The protein below binds the small molecule below.
Small molecule (SMILES): NCCCC(=O)O

Sequence of chain 1.B:
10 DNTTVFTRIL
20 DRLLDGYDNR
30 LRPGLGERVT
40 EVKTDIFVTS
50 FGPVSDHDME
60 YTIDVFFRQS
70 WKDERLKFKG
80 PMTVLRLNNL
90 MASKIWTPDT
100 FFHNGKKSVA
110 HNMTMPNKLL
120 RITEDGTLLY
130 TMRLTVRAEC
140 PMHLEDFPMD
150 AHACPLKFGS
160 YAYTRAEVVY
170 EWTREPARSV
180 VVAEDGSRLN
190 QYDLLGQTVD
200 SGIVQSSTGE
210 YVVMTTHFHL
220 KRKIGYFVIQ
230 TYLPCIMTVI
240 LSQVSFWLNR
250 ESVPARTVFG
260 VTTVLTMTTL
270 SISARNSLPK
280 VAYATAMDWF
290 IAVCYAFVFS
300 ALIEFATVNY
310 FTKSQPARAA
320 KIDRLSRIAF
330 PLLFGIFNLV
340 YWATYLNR

Sequence of chain 1.A:
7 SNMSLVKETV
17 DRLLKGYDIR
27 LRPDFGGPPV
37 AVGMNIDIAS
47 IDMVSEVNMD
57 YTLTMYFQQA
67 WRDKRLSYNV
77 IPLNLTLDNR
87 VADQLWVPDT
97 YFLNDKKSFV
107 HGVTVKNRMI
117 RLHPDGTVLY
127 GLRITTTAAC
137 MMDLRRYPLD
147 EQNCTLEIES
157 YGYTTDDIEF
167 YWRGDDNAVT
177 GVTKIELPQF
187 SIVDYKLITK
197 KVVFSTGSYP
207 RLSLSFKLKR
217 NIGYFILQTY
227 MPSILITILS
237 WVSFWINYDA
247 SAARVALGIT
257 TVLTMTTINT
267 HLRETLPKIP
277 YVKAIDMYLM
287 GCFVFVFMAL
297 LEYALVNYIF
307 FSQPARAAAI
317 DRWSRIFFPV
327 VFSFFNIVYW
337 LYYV

Binding-site contacts:
Ligand atom O contacts residue ARG67 of chain 1.B at 3.2 Å (salt-bridge).
Ligand atom OXT contacts residue TYR205 of chain 1.A at 4.3 Å.
Ligand atom C contacts residue THR130 of chain 1.B at 3.6 Å.
Ligand atom CD contacts residue TYR97 of chain 1.A at 4.2 Å (hydrophobic).
Ligand atom N contacts residue SER156 of chain 1.A at 3.6 Å.
Ligand atom CB contacts residue TYR205 of chain 1.A at 4.4 Å (hydrophobic).
Ligand atom OXT contacts residue ARG67 of chain 1.B at 3.1 Å (salt-bridge).
Ligand atom O contacts residue THR130 of chain 1.B at 3.0 Å.
Ligand atom N contacts residue GLU155 of chain 1.A at 2.8 Å (salt-bridge).
Ligand atom C contacts residue ARG67 of chain 1.B at 3.6 Å.
Ligand atom OXT contacts residue THR202 of chain 1.A at 2.3 Å (h-bond).
Ligand atom N contacts residue PHE65 of chain 1.B at 4.5 Å.
Ligand atom O contacts residue THR202 of chain 1.A at 4.3 Å.
Ligand atom O contacts residue PHE65 of chain 1.B at 3.1 Å.
Ligand atom N contacts residue TYR205 of chain 1.A at 4.2 Å.
Ligand atom CG contacts residue TYR157 of chain 1.A at 4.0 Å (hydrophobic).
Ligand atom CD contacts residue THR202 of chain 1.A at 4.4 Å.
Ligand atom CB contacts residue TYR157 of chain 1.A at 3.6 Å (hydrophobic).
Ligand atom CB contacts residue PHE65 of chain 1.B at 4.2 Å (hydrophobic).
Ligand atom CD contacts residue GLU155 of chain 1.A at 3.9 Å.
Ligand atom N contacts residue PHE200 of chain 1.A at 4.2 Å.
Ligand atom CG contacts residue TYR205 of chain 1.A at 3.8 Å (hydrophobic).
Ligand atom OXT contacts residue PHE200 of chain 1.A at 3.8 Å.
Ligand atom CG contacts residue THR202 of chain 1.A at 3.3 Å.
Ligand atom CD contacts residue TYR205 of chain 1.A at 3.4 Å (hydrophobic).
Ligand atom CG contacts residue THR130 of chain 1.B at 3.7 Å.
Ligand atom C contacts residue THR202 of chain 1.A at 3.1 Å.
Ligand atom CB contacts residue THR202 of chain 1.A at 4.4 Å.
Ligand atom O contacts residue TYR157 of chain 1.A at 4.3 Å.
Ligand atom N contacts residue TYR157 of chain 1.A at 3.3 Å (h-bond).
Ligand atom N contacts residue TYR97 of chain 1.A at 2.9 Å (h-bond).
Ligand atom OXT contacts residue PHE65 of chain 1.B at 4.5 Å.
Ligand atom CD contacts residue TYR157 of chain 1.A at 3.1 Å (hydrophobic).
Ligand atom CD contacts residue PHE200 of chain 1.A at 4.0 Å (hydrophobic).
Ligand atom C contacts residue PHE65 of chain 1.B at 4.0 Å (hydrophobic).